Binding-site contacts:
Ligand atom C6 contacts residue ARG413 of chain 1.A at 3.4 Å.
Ligand atom O6 contacts residue ARG413 of chain 1.A at 4.2 Å.
Ligand atom O2 contacts residue ARG413 of chain 1.A at 4.2 Å.

Sequence of chain 1.A:
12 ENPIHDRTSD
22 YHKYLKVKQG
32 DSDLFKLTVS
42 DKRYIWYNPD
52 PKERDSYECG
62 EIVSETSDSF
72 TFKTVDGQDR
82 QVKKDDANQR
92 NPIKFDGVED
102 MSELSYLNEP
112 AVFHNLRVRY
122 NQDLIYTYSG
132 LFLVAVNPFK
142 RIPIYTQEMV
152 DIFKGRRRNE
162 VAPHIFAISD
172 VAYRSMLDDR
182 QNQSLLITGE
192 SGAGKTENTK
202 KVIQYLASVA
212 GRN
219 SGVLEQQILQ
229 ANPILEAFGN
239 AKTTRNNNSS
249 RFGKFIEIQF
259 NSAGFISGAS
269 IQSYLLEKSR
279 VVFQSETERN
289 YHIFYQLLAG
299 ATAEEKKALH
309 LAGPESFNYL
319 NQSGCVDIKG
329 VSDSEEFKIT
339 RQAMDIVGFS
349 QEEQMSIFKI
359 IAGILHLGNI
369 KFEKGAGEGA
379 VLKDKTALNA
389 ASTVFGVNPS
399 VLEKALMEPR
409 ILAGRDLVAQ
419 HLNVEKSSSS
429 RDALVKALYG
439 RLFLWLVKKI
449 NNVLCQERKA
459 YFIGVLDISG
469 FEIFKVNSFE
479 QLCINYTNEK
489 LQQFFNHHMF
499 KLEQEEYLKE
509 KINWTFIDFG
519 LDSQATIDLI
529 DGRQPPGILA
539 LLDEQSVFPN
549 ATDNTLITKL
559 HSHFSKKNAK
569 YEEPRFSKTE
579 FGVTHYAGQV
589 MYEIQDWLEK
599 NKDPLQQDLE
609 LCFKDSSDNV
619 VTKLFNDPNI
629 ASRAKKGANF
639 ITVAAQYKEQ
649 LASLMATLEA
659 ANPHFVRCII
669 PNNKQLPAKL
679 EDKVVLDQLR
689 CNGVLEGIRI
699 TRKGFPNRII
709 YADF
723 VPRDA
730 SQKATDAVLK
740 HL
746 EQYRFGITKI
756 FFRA

A protein and the small-molecule ligand that binds it are described below.
Small molecule (SMILES): OC[C@H]1O[C@@](CO)(O[C@H]2O[C@H](CO)[C@@H](O)[C@H](O)[C@H]2O)[C@@H](O)[C@@H]1O